The small molecule below binds the protein below.
Small molecule (SMILES): CCc1oc2c(Cl)ccc(Cl)c2c1C(=O)c1cc(I)c(O)c(I)c1

Sequence of chain 2.B:
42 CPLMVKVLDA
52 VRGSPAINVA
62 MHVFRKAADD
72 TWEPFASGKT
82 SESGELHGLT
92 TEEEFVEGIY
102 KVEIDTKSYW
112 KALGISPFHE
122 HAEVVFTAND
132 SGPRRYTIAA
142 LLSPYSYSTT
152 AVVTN

Sequence of chain 1.B:
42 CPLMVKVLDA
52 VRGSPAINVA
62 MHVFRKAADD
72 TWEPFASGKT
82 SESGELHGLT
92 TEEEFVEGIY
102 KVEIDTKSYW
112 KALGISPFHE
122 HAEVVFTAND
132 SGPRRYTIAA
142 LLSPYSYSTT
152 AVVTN

Binding-site contacts:
Ligand atom CAV contacts residue LYS47 of chain 2.B at 3.2 Å.
Ligand atom CAG contacts residue WGJ1 of chain 2.D at 1.2 Å.
Ligand atom CAR contacts residue LEU142 of chain 1.B at 3.3 Å (hydrophobic).
Ligand atom IAN contacts residue WGJ1 of chain 2.D at 1.8 Å.
Ligand atom CAJ contacts residue WGJ1 of chain 2.D at 0.5 Å.
Ligand atom OAM contacts residue THR151 of chain 1.B at 3.2 Å.
Ligand atom CAH contacts residue WGJ1 of chain 2.D at 1.5 Å.
Ligand atom CLW contacts residue WGJ1 of chain 2.D at 2.0 Å.
Ligand atom CAE contacts residue WGJ1 of chain 2.D at 0.4 Å.
Ligand atom OAM contacts residue LEU49 of chain 2.B at 3.2 Å.
Ligand atom CAF contacts residue WGJ1 of chain 2.D at 2.2 Å.
Ligand atom CAK contacts residue WGJ1 of chain 2.D at 0.8 Å.
Ligand atom CAV contacts residue LEU49 of chain 2.B at 3.5 Å (hydrophobic).
Ligand atom CAC contacts residue WGJ1 of chain 2.D at 1.6 Å.
Ligand atom CAU contacts residue ALA140 of chain 2.B at 3.5 Å (hydrophobic).
Ligand atom CAH contacts residue LEU49 of chain 2.B at 3.5 Å (hydrophobic).
Ligand atom CAQ contacts residue WGJ1 of chain 2.D at 0.4 Å.
Ligand atom CAI contacts residue WGJ1 of chain 2.D at 0.3 Å.
Ligand atom OAM contacts residue ALA140 of chain 1.B at 3.0 Å.
Ligand atom CAT contacts residue WGJ1 of chain 2.D at 1.3 Å.
Ligand atom CLX contacts residue WGJ1 of chain 2.D at 1.3 Å.
Ligand atom CAS contacts residue WGJ1 of chain 2.D at 0.8 Å.
Ligand atom CAD contacts residue WGJ1 of chain 2.D at 0.8 Å.
Ligand atom OAM contacts residue WGJ1 of chain 2.D at 2.8 Å (h-bond).
Ligand atom OAO contacts residue LYS47 of chain 2.B at 2.9 Å (salt-bridge).
Ligand atom CLW contacts residue SER149 of chain 2.B at 3.2 Å.
Ligand atom CAR contacts residue WGJ1 of chain 2.D at 0.8 Å.
Ligand atom CAT contacts residue LEU142 of chain 1.B at 3.3 Å (hydrophobic).
Ligand atom CAV contacts residue WGJ1 of chain 2.D at 3.5 Å.
Ligand atom OAO contacts residue WGJ1 of chain 2.D at 0.7 Å (h-bond).
Ligand atom CLX contacts residue ALA140 of chain 1.B at 3.3 Å.
Ligand atom OAB contacts residue WGJ1 of chain 2.D at 1.3 Å.
Ligand atom CAA contacts residue WGJ1 of chain 2.D at 2.2 Å.
Ligand atom CAL contacts residue WGJ1 of chain 2.D at 0.9 Å.
Ligand atom CAU contacts residue WGJ1 of chain 2.D at 2.9 Å.
Ligand atom CAV contacts residue ALA141 of chain 2.B at 3.1 Å (hydrophobic).
Ligand atom CAF contacts residue LEU49 of chain 2.B at 3.3 Å (hydrophobic).
Ligand atom OAO contacts residue LYS47 of chain 1.B at 3.1 Å (salt-bridge).
Ligand atom CLW contacts residue THR150 of chain 2.B at 3.5 Å.
Ligand atom IAP contacts residue WGJ1 of chain 2.D at 0.5 Å.